Sequence of chain 1.N:
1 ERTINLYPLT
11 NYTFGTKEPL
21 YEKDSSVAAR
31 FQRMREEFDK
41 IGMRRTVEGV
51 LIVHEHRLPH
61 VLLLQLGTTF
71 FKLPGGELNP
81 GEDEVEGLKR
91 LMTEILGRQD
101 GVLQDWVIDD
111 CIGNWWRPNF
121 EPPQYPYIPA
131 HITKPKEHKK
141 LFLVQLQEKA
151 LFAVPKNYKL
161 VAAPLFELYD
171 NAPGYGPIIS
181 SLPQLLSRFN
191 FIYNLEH

Binding-site contacts:
Ligand atom N3 contacts residue PHE71 of chain 1.N at 2.5 Å (h-bond).
Ligand atom O2' contacts residue THR69 of chain 1.N at 3.2 Å (h-bond).
Ligand atom C4' contacts residue PRO173 of chain 1.N at 3.6 Å (hydrophobic).
Ligand atom O2 contacts residue PHE70 of chain 1.N at 3.3 Å.
Ligand atom O4 contacts residue VAL27 of chain 1.N at 3.1 Å (h-bond).
Ligand atom O6 contacts residue PHE70 of chain 1.N at 3.5 Å.
Ligand atom O2 contacts residue PHE71 of chain 1.N at 2.6 Å (h-bond).
Ligand atom C2 contacts residue PHE71 of chain 1.N at 3.4 Å (hydrophobic).
Ligand atom C4 contacts residue PHE70 of chain 1.N at 3.8 Å (hydrophobic).
Ligand atom O4' contacts residue PRO173 of chain 1.N at 3.8 Å.
Ligand atom C2 contacts residue TYR175 of chain 1.N at 3.4 Å (hydrophobic).
Ligand atom O2 contacts residue THR69 of chain 1.N at 3.2 Å (h-bond).
Ligand atom C6 contacts residue GLY176 of chain 1.N at 3.8 Å.
Ligand atom N3 contacts residue SER25 of chain 1.N at 3.4 Å (h-bond).
Ligand atom O2 contacts residue SER25 of chain 1.N at 3.6 Å (h-bond).
Ligand atom C1' contacts residue GLY174 of chain 1.N at 3.6 Å.
Ligand atom O4 contacts residue PHE71 of chain 1.N at 3.4 Å (h-bond).
Ligand atom C5 contacts residue PHE70 of chain 1.N at 3.4 Å (hydrophobic).
Ligand atom C4 contacts residue PHE71 of chain 1.N at 3.4 Å (hydrophobic).
Ligand atom C6 contacts residue PHE70 of chain 1.N at 3.2 Å (hydrophobic).
Ligand atom O4' contacts residue TYR175 of chain 1.N at 3.6 Å.
Ligand atom C2 contacts residue PHE70 of chain 1.N at 3.6 Å (hydrophobic).
Ligand atom N1 contacts residue ARG30 of chain 1.N at 3.4 Å (salt-bridge).
Ligand atom O4' contacts residue GLY176 of chain 1.N at 3.3 Å (h-bond).
Ligand atom C4 contacts residue PHE70 of chain 1.N at 3.5 Å (hydrophobic).
Ligand atom C2 contacts residue SER25 of chain 1.N at 3.5 Å.
Ligand atom C5 contacts residue TYR175 of chain 1.N at 3.6 Å (hydrophobic).
Ligand atom N2 contacts residue GLU22 of chain 1.N at 3.2 Å (salt-bridge).
Ligand atom C4 contacts residue ARG30 of chain 1.N at 3.5 Å.
Ligand atom N3 contacts residue TYR175 of chain 1.N at 3.5 Å (h-bond).
Ligand atom C4 contacts residue TYR175 of chain 1.N at 3.7 Å (hydrophobic).
Ligand atom N1 contacts residue TYR175 of chain 1.N at 3.4 Å (h-bond).
Ligand atom N3 contacts residue ARG30 of chain 1.N at 3.8 Å.
Ligand atom N3 contacts residue PHE70 of chain 1.N at 3.4 Å.
Ligand atom O4 contacts residue ARG30 of chain 1.N at 2.6 Å (salt-bridge).
Ligand atom O2' contacts residue VAL27 of chain 1.N at 3.6 Å.
Ligand atom C6 contacts residue TYR175 of chain 1.N at 3.5 Å (hydrophobic).
Ligand atom O5' contacts residue GLY176 of chain 1.N at 3.7 Å.
Ligand atom N1 contacts residue PHE70 of chain 1.N at 3.3 Å.
Ligand atom O4 contacts residue SER26 of chain 1.N at 3.3 Å.

A protein and the small-molecule ligand that binds it are described below.
Small molecule (SMILES): Nc1nc(=O)c2ncn([C@@H]3O[C@H](CO[P](=O)(O)O[C@H]4[C@@H](O)[C@H](n5ccc(=O)[nH]c5=O)O[C@@H]4CO)[C@@H](O[P](=O)(O)OC[C@H]4O[C@@H](n5ccc(=O)[nH]c5=O)[C@H](O)[C@@H]4O)[C@H]3O)c2[nH]1